Binding-site contacts:
Ligand atom C3 contacts residue TYR85 of chain 1.A at 3.9 Å (hydrophobic).
Ligand atom N4 contacts residue GLU84 of chain 1.A at 2.9 Å (salt-bridge).
Ligand atom N1 contacts residue LEU14 of chain 1.A at 4.0 Å.
Ligand atom C10 contacts residue THR13 of chain 1.A at 4.0 Å.
Ligand atom C11 contacts residue LEU14 of chain 1.A at 3.0 Å (hydrophobic).
Ligand atom C17 contacts residue LEU136 of chain 1.A at 3.9 Å (hydrophobic).
Ligand atom O contacts residue GLY89 of chain 1.A at 3.7 Å.
Ligand atom N4 contacts residue LEU136 of chain 1.A at 3.5 Å.
Ligand atom N3 contacts residue TYR85 of chain 1.A at 3.7 Å.
Ligand atom C3 contacts residue GLY89 of chain 1.A at 4.0 Å.
Ligand atom N2 contacts residue THR13 of chain 1.A at 3.4 Å (h-bond).
Ligand atom C22 contacts residue ASP147 of chain 1.A at 3.9 Å.
Ligand atom N4 contacts residue CYS86 of chain 1.A at 3.7 Å.
Ligand atom C10 contacts residue GLN12 of chain 1.A at 3.6 Å.
Ligand atom C17 contacts residue GLU84 of chain 1.A at 3.7 Å.
Ligand atom C3 contacts residue CYS86 of chain 1.A at 3.2 Å (hydrophobic).
Ligand atom C16 contacts residue LEU136 of chain 1.A at 3.5 Å (hydrophobic).
Ligand atom C1 contacts residue CYS86 of chain 1.A at 3.7 Å (hydrophobic).
Ligand atom C4 contacts residue CYS86 of chain 1.A at 3.9 Å (hydrophobic).
Ligand atom C13 contacts residue LEU136 of chain 1.A at 3.7 Å (hydrophobic).
Ligand atom N5 contacts residue GLU54 of chain 1.A at 3.8 Å.
Ligand atom N3 contacts residue GLU84 of chain 1.A at 3.7 Å.
Ligand atom C15 contacts residue ALA35 of chain 1.A at 3.8 Å (hydrophobic).
Ligand atom C18 contacts residue LEU83 of chain 1.A at 3.8 Å (hydrophobic).
Ligand atom C12 contacts residue LEU14 of chain 1.A at 4.0 Å (hydrophobic).
Ligand atom C15 contacts residue LEU136 of chain 1.A at 3.3 Å (hydrophobic).
Ligand atom C21 contacts residue VAL22 of chain 1.A at 3.8 Å (hydrophobic).
Ligand atom N5 contacts residue ASP147 of chain 1.A at 3.4 Å.
Ligand atom C2 contacts residue GLY89 of chain 1.A at 3.6 Å.
Ligand atom C1 contacts residue SER87 of chain 1.A at 3.4 Å.
Ligand atom C1 contacts residue GLY89 of chain 1.A at 3.9 Å.
Ligand atom C14 contacts residue LEU14 of chain 1.A at 3.8 Å (hydrophobic).
Ligand atom C1 contacts residue TYR85 of chain 1.A at 3.5 Å (hydrophobic).
Ligand atom C6 contacts residue LEU14 of chain 1.A at 3.6 Å (hydrophobic).
Ligand atom N5 contacts residue LYS37 of chain 1.A at 3.4 Å (salt-bridge).
Ligand atom C5 contacts residue LEU14 of chain 1.A at 3.9 Å (hydrophobic).
Ligand atom N4 contacts residue TYR85 of chain 1.A at 3.9 Å.
Ligand atom N2 contacts residue LEU14 of chain 1.A at 3.5 Å (h-bond).
Ligand atom N4 contacts residue ALA35 of chain 1.A at 3.5 Å.
Ligand atom N3 contacts residue CYS86 of chain 1.A at 3.1 Å (h-bond).

Sequence of chain 1.A:
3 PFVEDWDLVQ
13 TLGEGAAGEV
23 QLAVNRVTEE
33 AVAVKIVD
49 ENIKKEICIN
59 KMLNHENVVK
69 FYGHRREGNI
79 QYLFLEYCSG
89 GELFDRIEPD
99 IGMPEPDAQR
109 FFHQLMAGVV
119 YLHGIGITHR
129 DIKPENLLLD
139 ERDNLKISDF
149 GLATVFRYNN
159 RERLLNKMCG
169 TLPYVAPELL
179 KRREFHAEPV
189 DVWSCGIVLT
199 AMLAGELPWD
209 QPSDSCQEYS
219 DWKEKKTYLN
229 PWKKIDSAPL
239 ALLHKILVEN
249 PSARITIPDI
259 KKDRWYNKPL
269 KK

This protein binds this small molecule.
Small molecule (SMILES): COc1cc2c(cc1Cn1ccnc1)Cc1c-2n[nH]c1-c1ccc(C#N)cc1